Sequence of chain 1.A:
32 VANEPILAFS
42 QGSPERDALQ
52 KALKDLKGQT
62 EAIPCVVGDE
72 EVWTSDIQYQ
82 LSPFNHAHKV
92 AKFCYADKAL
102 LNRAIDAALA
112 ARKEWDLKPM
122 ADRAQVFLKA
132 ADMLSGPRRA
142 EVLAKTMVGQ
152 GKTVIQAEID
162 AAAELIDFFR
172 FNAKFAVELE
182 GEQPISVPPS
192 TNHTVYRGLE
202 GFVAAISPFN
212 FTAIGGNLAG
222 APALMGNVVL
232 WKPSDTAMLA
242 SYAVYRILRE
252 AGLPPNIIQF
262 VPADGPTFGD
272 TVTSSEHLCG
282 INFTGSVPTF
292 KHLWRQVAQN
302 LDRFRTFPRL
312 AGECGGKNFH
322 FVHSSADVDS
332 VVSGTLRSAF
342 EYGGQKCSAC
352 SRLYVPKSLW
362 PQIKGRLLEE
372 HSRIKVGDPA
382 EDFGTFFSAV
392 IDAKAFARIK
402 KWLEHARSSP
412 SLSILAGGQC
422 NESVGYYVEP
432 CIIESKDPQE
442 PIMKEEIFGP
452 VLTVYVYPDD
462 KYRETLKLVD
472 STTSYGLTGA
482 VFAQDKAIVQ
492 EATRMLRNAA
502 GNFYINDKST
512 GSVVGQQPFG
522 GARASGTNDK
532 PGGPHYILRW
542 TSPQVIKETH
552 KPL

A small-molecule ligand and the protein it binds are described below.
Small molecule (SMILES): O=C(O)[C@H]1C[C@H](O)CN1

Binding-site contacts:
Ligand atom O contacts residue PHE520 of chain 1.A at 3.5 Å.
Ligand atom CD contacts residue GLU165 of chain 1.A at 3.6 Å.
Ligand atom OXT contacts residue SER349 of chain 1.A at 2.8 Å (h-bond).
Ligand atom CG contacts residue PHE520 of chain 1.A at 4.1 Å (hydrophobic).
Ligand atom O contacts residue SER513 of chain 1.A at 2.8 Å (h-bond).
Ligand atom CA contacts residue GLU165 of chain 1.A at 3.8 Å.
Ligand atom CD contacts residue ILE215 of chain 1.A at 4.0 Å (hydrophobic).
Ligand atom CB contacts residue PHE520 of chain 1.A at 3.6 Å (hydrophobic).
Ligand atom CD contacts residue PHE212 of chain 1.A at 3.4 Å (hydrophobic).
Ligand atom O contacts residue GLY512 of chain 1.A at 3.4 Å (h-bond).
Ligand atom OXT contacts residue THR511 of chain 1.A at 4.2 Å.
Ligand atom CG contacts residue GLU165 of chain 1.A at 3.6 Å.
Ligand atom CG contacts residue CYS348 of chain 1.A at 4.5 Å (hydrophobic).
Ligand atom O contacts residue THR511 of chain 1.A at 4.1 Å.
Ligand atom OXT contacts residue GLY512 of chain 1.A at 3.3 Å (h-bond).
Ligand atom O contacts residue SER349 of chain 1.A at 3.7 Å.
Ligand atom O09 contacts residue GLU165 of chain 1.A at 2.6 Å (salt-bridge).
Ligand atom O09 contacts residue ILE215 of chain 1.A at 3.8 Å.
Ligand atom N contacts residue PHE212 of chain 1.A at 3.4 Å.
Ligand atom OXT contacts residue PHE212 of chain 1.A at 4.2 Å.
Ligand atom N contacts residue GLU165 of chain 1.A at 3.3 Å (salt-bridge).
Ligand atom CG contacts residue ILE215 of chain 1.A at 3.9 Å (hydrophobic).
Ligand atom C contacts residue GLY512 of chain 1.A at 3.5 Å.
Ligand atom C contacts residue SER349 of chain 1.A at 3.5 Å.
Ligand atom C contacts residue SER513 of chain 1.A at 3.5 Å.
Ligand atom O09 contacts residue PHE169 of chain 1.A at 4.3 Å.
Ligand atom OXT contacts residue SER513 of chain 1.A at 4.3 Å.
Ligand atom C contacts residue PHE520 of chain 1.A at 4.3 Å (hydrophobic).
Ligand atom OXT contacts residue LYS347 of chain 1.A at 4.3 Å.
Ligand atom CA contacts residue SER513 of chain 1.A at 3.2 Å.
Ligand atom CB contacts residue SER513 of chain 1.A at 3.2 Å.
Ligand atom CB contacts residue GLU165 of chain 1.A at 3.8 Å.